Sequence of chain 1.A:
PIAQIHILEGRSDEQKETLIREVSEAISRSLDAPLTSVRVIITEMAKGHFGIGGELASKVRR

Binding-site contacts:
Ligand atom C02 contacts residue PHE50 of chain 1.A at 3.5 Å (hydrophobic).
Ligand atom C04 contacts residue PHE50 of chain 1.A at 4.2 Å (hydrophobic).
Ligand atom C05 contacts residue ARG39 of chain 1.E at 4.0 Å.
Ligand atom C04 contacts residue PRO1 of chain 1.B at 4.2 Å (hydrophobic).
Ligand atom C05 contacts residue SER37 of chain 1.B at 3.7 Å.
Ligand atom C05 contacts residue ARG61 of chain 1.A at 3.4 Å.
Ligand atom O07 contacts residue ARG61 of chain 1.A at 4.3 Å.
Ligand atom C03 contacts residue PHE50 of chain 1.A at 3.6 Å (hydrophobic).
Ligand atom O08 contacts residue ILE52 of chain 1.A at 4.5 Å.
Ligand atom C03 contacts residue ARG39 of chain 1.E at 4.4 Å.
Ligand atom C01 contacts residue ILE2 of chain 1.B at 4.0 Å (hydrophobic).
Ligand atom O06 contacts residue ARG61 of chain 1.A at 2.7 Å (salt-bridge).
Ligand atom C04 contacts residue SER37 of chain 1.B at 4.5 Å.
Ligand atom O06 contacts residue SER37 of chain 1.B at 3.7 Å.
Ligand atom O07 contacts residue ARG39 of chain 1.E at 2.8 Å (salt-bridge).
Ligand atom C01 contacts residue PRO1 of chain 1.B at 1.3 Å (hydrophobic).
Ligand atom C04 contacts residue ILE52 of chain 1.A at 4.3 Å (hydrophobic).
Ligand atom C04 contacts residue ARG61 of chain 1.A at 3.7 Å.
Ligand atom C05 contacts residue ILE52 of chain 1.A at 4.2 Å (hydrophobic).
Ligand atom O07 contacts residue ILE52 of chain 1.A at 4.5 Å.
Ligand atom C01 contacts residue PHE50 of chain 1.A at 4.5 Å (hydrophobic).
Ligand atom C03 contacts residue PRO1 of chain 1.B at 3.3 Å (hydrophobic).
Ligand atom O07 contacts residue SER37 of chain 1.B at 3.6 Å.
Ligand atom O08 contacts residue PHE50 of chain 1.A at 4.3 Å.
Ligand atom C01 contacts residue HIS6 of chain 1.A at 4.4 Å.
Ligand atom O08 contacts residue LEU8 of chain 1.A at 4.4 Å.
Ligand atom O08 contacts residue ARG61 of chain 1.A at 3.2 Å (salt-bridge).
Ligand atom C02 contacts residue PRO1 of chain 1.B at 2.6 Å (hydrophobic).

The protein below binds the small molecule below.
Small molecule (SMILES): O=C(O)C(=O)C=CCO

Sequence of chain 1.B:
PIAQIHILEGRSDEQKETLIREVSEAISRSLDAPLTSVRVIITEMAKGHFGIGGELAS

Sequence of chain 1.E:
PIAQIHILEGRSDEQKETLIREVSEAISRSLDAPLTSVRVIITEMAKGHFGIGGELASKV